This protein binds this small molecule.
Small molecule (SMILES): Nc1ncnc2c1nc(Br)n2[C@@H]1O[C@H](CO)[C@@H](O)[C@H]1O

Binding-site contacts:
Ligand atom O2' contacts residue GLU268 of chain 1.A at 2.7 Å (salt-bridge).
Ligand atom O3' contacts residue GLU231 of chain 1.A at 3.8 Å.
Ligand atom C4' contacts residue SER340 of chain 1.A at 3.7 Å.
Ligand atom N7 contacts residue GLY339 of chain 1.A at 3.8 Å.
Ligand atom O3' contacts residue GLY202 of chain 1.A at 3.8 Å.
Ligand atom N6 contacts residue ARG272 of chain 1.A at 3.8 Å.
Ligand atom C2' contacts residue LYS271 of chain 1.A at 3.8 Å.
Ligand atom O2' contacts residue LYS271 of chain 1.A at 2.8 Å (salt-bridge).
Ligand atom O4' contacts residue SER340 of chain 1.A at 3.2 Å (h-bond).
Ligand atom BR8 contacts residue ILE36 of chain 1.A at 3.6 Å.
Ligand atom C5' contacts residue GLY202 of chain 1.A at 3.7 Å.
Ligand atom C5 contacts residue ARG272 of chain 1.A at 3.7 Å.
Ligand atom O3' contacts residue LYS271 of chain 1.A at 3.2 Å (salt-bridge).
Ligand atom N1 contacts residue SER275 of chain 1.A at 2.7 Å (h-bond).
Ligand atom C6 contacts residue ARG272 of chain 1.A at 3.8 Å.
Ligand atom C5' contacts residue TYR14 of chain 1.A at 3.8 Å (hydrophobic).
Ligand atom N1 contacts residue ARG272 of chain 1.A at 3.6 Å.
Ligand atom C6 contacts residue GLY339 of chain 1.A at 3.8 Å.
Ligand atom O5' contacts residue GLY339 of chain 1.A at 3.2 Å (h-bond).
Ligand atom N9 contacts residue GLY339 of chain 1.A at 3.6 Å.
Ligand atom N3 contacts residue LYS271 of chain 1.A at 3.5 Å.
Ligand atom C2 contacts residue ILE343 of chain 1.A at 3.5 Å (hydrophobic).
Ligand atom O5' contacts residue GLY202 of chain 1.A at 3.7 Å.
Ligand atom BR8 contacts residue GLY339 of chain 1.A at 3.8 Å.
Ligand atom N6 contacts residue SER275 of chain 1.A at 3.9 Å.
Ligand atom C2' contacts residue GLU268 of chain 1.A at 3.4 Å.
Ligand atom N3 contacts residue GLY339 of chain 1.A at 3.8 Å.
Ligand atom O3' contacts residue GLY230 of chain 1.A at 3.4 Å.
Ligand atom C5 contacts residue GLY339 of chain 1.A at 3.5 Å.
Ligand atom C4' contacts residue GLY202 of chain 1.A at 3.7 Å.
Ligand atom C4 contacts residue GLY339 of chain 1.A at 3.4 Å.
Ligand atom N6 contacts residue ARG342 of chain 1.A at 3.3 Å.
Ligand atom O4' contacts residue GLY339 of chain 1.A at 3.4 Å.
Ligand atom C2 contacts residue SER275 of chain 1.A at 3.4 Å.
Ligand atom C6 contacts residue ARG342 of chain 1.A at 3.9 Å.
Ligand atom C6 contacts residue SER275 of chain 1.A at 3.7 Å.
Ligand atom O5' contacts residue GLY201 of chain 1.A at 3.9 Å.
Ligand atom C8 contacts residue GLY339 of chain 1.A at 3.5 Å.
Ligand atom N7 contacts residue ARG342 of chain 1.A at 3.8 Å.
Ligand atom BR8 contacts residue ARG272 of chain 1.A at 3.8 Å.

Sequence of chain 1.A:
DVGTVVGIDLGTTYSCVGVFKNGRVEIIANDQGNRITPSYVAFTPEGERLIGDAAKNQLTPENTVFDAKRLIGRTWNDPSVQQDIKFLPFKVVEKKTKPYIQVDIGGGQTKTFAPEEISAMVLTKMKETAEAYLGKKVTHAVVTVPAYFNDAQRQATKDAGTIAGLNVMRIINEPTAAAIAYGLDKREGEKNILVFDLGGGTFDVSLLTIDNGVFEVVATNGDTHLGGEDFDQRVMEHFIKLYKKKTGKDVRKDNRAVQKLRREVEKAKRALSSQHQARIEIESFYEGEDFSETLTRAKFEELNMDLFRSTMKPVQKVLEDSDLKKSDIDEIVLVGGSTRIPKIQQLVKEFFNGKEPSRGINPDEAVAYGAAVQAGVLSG